Sequence of chain 1.A:
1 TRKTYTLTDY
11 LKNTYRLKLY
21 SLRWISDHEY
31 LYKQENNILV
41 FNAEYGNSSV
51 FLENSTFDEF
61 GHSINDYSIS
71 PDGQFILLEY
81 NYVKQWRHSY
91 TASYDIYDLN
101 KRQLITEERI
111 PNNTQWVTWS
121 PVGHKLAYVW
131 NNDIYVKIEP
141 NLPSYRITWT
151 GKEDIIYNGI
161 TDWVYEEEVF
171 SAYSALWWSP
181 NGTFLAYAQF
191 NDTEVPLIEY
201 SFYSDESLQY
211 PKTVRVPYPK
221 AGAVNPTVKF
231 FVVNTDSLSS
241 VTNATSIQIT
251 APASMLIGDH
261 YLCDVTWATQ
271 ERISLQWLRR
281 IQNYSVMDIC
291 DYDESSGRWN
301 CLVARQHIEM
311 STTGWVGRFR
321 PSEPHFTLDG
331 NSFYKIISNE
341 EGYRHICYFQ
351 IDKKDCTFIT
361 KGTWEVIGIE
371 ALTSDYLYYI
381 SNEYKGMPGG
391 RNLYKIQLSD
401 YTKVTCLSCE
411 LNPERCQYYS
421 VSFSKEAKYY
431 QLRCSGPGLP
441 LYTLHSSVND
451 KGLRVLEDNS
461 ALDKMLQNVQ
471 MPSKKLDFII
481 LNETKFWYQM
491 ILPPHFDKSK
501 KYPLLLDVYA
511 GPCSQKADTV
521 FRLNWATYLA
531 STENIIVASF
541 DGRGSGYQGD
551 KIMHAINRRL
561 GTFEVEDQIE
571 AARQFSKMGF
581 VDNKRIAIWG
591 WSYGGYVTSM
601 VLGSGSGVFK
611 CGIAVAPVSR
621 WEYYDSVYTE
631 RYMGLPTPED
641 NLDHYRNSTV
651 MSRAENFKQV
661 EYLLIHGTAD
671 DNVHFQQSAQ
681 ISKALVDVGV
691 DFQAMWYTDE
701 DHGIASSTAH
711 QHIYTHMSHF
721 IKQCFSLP

Binding-site contacts:
Ligand atom C1 contacts residue ILE281 of chain 1.A at 3.6 Å (hydrophobic).
Ligand atom O7 contacts residue ASN283 of chain 1.A at 3.9 Å.
Ligand atom C5 contacts residue ILE281 of chain 1.A at 4.3 Å (hydrophobic).
Ligand atom C7 contacts residue ASN283 of chain 1.A at 3.6 Å.
Ligand atom C7 contacts residue SER311 of chain 1.A at 3.9 Å.
Ligand atom C4 contacts residue ASN283 of chain 1.A at 4.3 Å.
Ligand atom C8 contacts residue MET310 of chain 1.A at 3.9 Å (hydrophobic).
Ligand atom O5 contacts residue ASN283 of chain 1.A at 2.3 Å (h-bond).
Ligand atom C6 contacts residue ARG558 of chain 1.A at 4.1 Å.
Ligand atom O6 contacts residue GLU639 of chain 1.A at 4.4 Å.
Ligand atom C1 contacts residue ASN283 of chain 1.A at 1.4 Å.
Ligand atom C8 contacts residue TYR284 of chain 1.A at 4.4 Å (hydrophobic).
Ligand atom O7 contacts residue SER311 of chain 1.A at 3.1 Å (h-bond).
Ligand atom C3 contacts residue ASN283 of chain 1.A at 3.8 Å.
Ligand atom N2 contacts residue ASN283 of chain 1.A at 3.0 Å (h-bond).
Ligand atom O5 contacts residue ILE281 of chain 1.A at 3.8 Å.
Ligand atom C2 contacts residue ASN283 of chain 1.A at 2.4 Å.
Ligand atom O6 contacts residue ARG558 of chain 1.A at 3.4 Å.
Ligand atom O7 contacts residue THR312 of chain 1.A at 3.9 Å.
Ligand atom C5 contacts residue ASN283 of chain 1.A at 3.6 Å.

A protein and the small-molecule ligand that binds it are described below.
Small molecule (SMILES): CC(=O)N[C@H]1[C@H](O[C@H]2[C@H](O)[C@@H](NC(C)=O)CO[C@@H]2CO)O[C@H](CO)[C@@H](O)[C@@H]1O